Binding-site contacts:
Ligand atom N7 contacts residue ALA166 of chain 1.C at 3.1 Å (h-bond).
Ligand atom C4' contacts residue GLU109 of chain 1.C at 3.5 Å.
Ligand atom S5' contacts residue ASP158 of chain 1.C at 3.6 Å.
Ligand atom CS contacts residue ASP89 of chain 1.C at 3.1 Å.
Ligand atom C8 contacts residue ALA166 of chain 1.C at 3.7 Å (hydrophobic).
Ligand atom S5' contacts residue ASP89 of chain 1.C at 3.4 Å (salt-bridge).
Ligand atom O4' contacts residue GLY86 of chain 1.C at 3.4 Å.
Ligand atom O3' contacts residue VAL114 of chain 1.C at 3.5 Å.
Ligand atom C5' contacts residue ASP158 of chain 1.C at 3.2 Å.
Ligand atom N6 contacts residue PRO165 of chain 1.C at 3.0 Å (h-bond).
Ligand atom O2' contacts residue GLN34 of chain 1.C at 3.0 Å (h-bond).
Ligand atom C2 contacts residue ILE110 of chain 1.C at 3.4 Å (hydrophobic).
Ligand atom C4' contacts residue GLY87 of chain 1.C at 3.6 Å.
Ligand atom C5' contacts residue SER160 of chain 1.C at 3.3 Å.
Ligand atom N6 contacts residue THR168 of chain 1.C at 3.2 Å (h-bond).
Ligand atom N6 contacts residue ASP140 of chain 1.C at 2.9 Å (salt-bridge).
Ligand atom N1 contacts residue ASP140 of chain 1.C at 3.7 Å.
Ligand atom C2 contacts residue CYS108 of chain 1.C at 3.4 Å (hydrophobic).
Ligand atom O4' contacts residue SER160 of chain 1.C at 3.5 Å (h-bond).
Ligand atom C3' contacts residue GLU109 of chain 1.C at 3.5 Å.
Ligand atom C8 contacts residue SER160 of chain 1.C at 3.2 Å.
Ligand atom O2' contacts residue GLU109 of chain 1.C at 2.6 Å (salt-bridge).
Ligand atom N1 contacts residue ALA141 of chain 1.C at 3.0 Å (h-bond).
Ligand atom C1' contacts residue GLU109 of chain 1.C at 3.4 Å.
Ligand atom C6 contacts residue LEU169 of chain 1.C at 3.7 Å (hydrophobic).
Ligand atom C4' contacts residue ASP158 of chain 1.C at 3.6 Å.
Ligand atom C2' contacts residue GLU109 of chain 1.C at 3.4 Å.
Ligand atom C5' contacts residue GLN55 of chain 1.C at 3.7 Å.
Ligand atom N3 contacts residue ILE110 of chain 1.C at 3.3 Å (h-bond).
Ligand atom C5 contacts residue PRO165 of chain 1.C at 3.7 Å (hydrophobic).
Ligand atom N3 contacts residue GLY86 of chain 1.C at 3.5 Å.
Ligand atom O4' contacts residue ASP158 of chain 1.C at 3.6 Å.
Ligand atom C5' contacts residue SER159 of chain 1.C at 3.6 Å.
Ligand atom N7 contacts residue PRO165 of chain 1.C at 3.1 Å.
Ligand atom C3' contacts residue LEU50 of chain 1.C at 3.6 Å (hydrophobic).
Ligand atom C2 contacts residue ALA141 of chain 1.C at 3.6 Å (hydrophobic).
Ligand atom C4 contacts residue ILE110 of chain 1.C at 3.7 Å (hydrophobic).
Ligand atom O2' contacts residue ILE110 of chain 1.C at 3.6 Å.
Ligand atom O3' contacts residue GLU109 of chain 1.C at 2.6 Å (salt-bridge).
Ligand atom N6 contacts residue LEU169 of chain 1.C at 3.6 Å.

Sequence of chain 1.C:
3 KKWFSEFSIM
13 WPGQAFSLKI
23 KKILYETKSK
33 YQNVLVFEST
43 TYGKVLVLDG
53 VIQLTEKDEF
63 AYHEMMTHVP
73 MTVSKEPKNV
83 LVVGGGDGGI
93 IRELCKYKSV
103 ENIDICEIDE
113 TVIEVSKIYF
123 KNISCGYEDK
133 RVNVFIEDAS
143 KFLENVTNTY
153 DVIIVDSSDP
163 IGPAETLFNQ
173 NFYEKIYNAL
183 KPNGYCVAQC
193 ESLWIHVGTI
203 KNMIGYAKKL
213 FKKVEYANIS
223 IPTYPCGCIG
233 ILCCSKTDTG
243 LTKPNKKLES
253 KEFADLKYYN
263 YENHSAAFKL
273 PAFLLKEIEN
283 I

The protein below binds the small molecule below.
Small molecule (SMILES): CSC[C@H]1O[C@@H](n2cnc3c(N)ncnc32)[C@H](O)[C@@H]1O